Sequence of chain 1.A:
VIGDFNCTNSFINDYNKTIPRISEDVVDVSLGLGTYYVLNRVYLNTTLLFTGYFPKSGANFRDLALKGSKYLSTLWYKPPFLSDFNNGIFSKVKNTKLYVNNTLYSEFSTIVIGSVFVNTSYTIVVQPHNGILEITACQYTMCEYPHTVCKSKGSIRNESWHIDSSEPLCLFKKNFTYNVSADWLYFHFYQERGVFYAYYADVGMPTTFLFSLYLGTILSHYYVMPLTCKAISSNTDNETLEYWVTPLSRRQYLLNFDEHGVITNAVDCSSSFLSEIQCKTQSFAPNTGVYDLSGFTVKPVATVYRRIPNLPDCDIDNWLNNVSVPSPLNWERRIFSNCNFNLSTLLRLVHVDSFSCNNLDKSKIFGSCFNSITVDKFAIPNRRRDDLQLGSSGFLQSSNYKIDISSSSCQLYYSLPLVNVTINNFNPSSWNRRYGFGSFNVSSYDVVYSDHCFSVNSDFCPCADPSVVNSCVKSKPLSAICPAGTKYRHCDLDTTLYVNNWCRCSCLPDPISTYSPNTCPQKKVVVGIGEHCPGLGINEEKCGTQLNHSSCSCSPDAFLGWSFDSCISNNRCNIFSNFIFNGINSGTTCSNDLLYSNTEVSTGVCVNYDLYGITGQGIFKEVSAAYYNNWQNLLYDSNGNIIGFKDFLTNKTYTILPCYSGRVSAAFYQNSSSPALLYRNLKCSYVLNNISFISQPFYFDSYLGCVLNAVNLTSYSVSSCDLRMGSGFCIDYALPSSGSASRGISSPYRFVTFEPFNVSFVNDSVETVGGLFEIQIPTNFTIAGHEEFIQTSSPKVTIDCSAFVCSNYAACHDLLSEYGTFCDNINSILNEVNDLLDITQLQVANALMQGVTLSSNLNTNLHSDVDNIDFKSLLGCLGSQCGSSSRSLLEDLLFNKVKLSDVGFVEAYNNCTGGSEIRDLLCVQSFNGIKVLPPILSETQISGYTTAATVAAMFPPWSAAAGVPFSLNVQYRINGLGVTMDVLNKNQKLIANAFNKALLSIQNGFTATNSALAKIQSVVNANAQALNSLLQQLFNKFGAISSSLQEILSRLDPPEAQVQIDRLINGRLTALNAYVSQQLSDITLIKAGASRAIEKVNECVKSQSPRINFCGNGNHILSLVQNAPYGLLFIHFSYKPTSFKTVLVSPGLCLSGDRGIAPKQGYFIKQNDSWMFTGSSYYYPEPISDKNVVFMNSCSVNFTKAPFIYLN

Binding-site contacts:
Ligand atom C2 contacts residue TYR28 of chain 1.A at 4.2 Å (hydrophobic).
Ligand atom O7 contacts residue TYR28 of chain 1.A at 3.0 Å (h-bond).
Ligand atom N2 contacts residue ASN29 of chain 1.A at 2.8 Å (h-bond).
Ligand atom C2 contacts residue ASN29 of chain 1.A at 2.5 Å.
Ligand atom C7 contacts residue ASN29 of chain 1.A at 3.7 Å.
Ligand atom O5 contacts residue ASN29 of chain 1.A at 2.4 Å (h-bond).
Ligand atom C1 contacts residue ASN29 of chain 1.A at 1.4 Å.
Ligand atom C7 contacts residue TYR28 of chain 1.A at 3.5 Å (hydrophobic).
Ligand atom C1 contacts residue THR31 of chain 1.A at 3.8 Å.
Ligand atom C8 contacts residue TYR28 of chain 1.A at 4.3 Å (hydrophobic).
Ligand atom C3 contacts residue ASN29 of chain 1.A at 3.8 Å.
Ligand atom N2 contacts residue TYR28 of chain 1.A at 4.0 Å.
Ligand atom C4 contacts residue ASN29 of chain 1.A at 4.3 Å.
Ligand atom O7 contacts residue ASN29 of chain 1.A at 4.2 Å.
Ligand atom O5 contacts residue THR31 of chain 1.A at 4.2 Å.
Ligand atom C5 contacts residue ASN29 of chain 1.A at 3.7 Å.

The protein below binds the small molecule below.
Small molecule (SMILES): CC(=O)N[C@@H]1[C@@H](O)[C@H](O)[C@@H](CO)O[C@H]1O